Sequence of chain 1.B:
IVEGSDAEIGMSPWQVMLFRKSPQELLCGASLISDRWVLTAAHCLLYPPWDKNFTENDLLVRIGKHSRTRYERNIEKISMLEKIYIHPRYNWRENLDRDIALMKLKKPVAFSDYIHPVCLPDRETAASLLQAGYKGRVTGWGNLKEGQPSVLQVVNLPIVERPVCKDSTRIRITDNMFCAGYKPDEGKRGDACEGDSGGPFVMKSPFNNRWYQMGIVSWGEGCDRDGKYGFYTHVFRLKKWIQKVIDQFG

The small molecule below binds the protein below.
Small molecule (SMILES): CC(=O)N[C@@H]1[C@@H](O)[C@H](O)[C@@H](CO)O[C@H]1O

Binding-site contacts:
Ligand atom C4 contacts residue ASN53 of chain 1.B at 4.3 Å.
Ligand atom C8 contacts residue ASN53 of chain 1.B at 4.5 Å.
Ligand atom N2 contacts residue LEU46 of chain 1.B at 4.4 Å.
Ligand atom C1 contacts residue ASN53 of chain 1.B at 1.4 Å.
Ligand atom C3 contacts residue ASN53 of chain 1.B at 3.9 Å.
Ligand atom C8 contacts residue PRO48 of chain 1.B at 3.7 Å (hydrophobic).
Ligand atom N2 contacts residue ASN53 of chain 1.B at 3.1 Å (h-bond).
Ligand atom C2 contacts residue ASN53 of chain 1.B at 2.7 Å.
Ligand atom C7 contacts residue LEU46 of chain 1.B at 4.3 Å (hydrophobic).
Ligand atom C7 contacts residue ASN53 of chain 1.B at 3.2 Å.
Ligand atom C8 contacts residue LEU46 of chain 1.B at 4.2 Å (hydrophobic).
Ligand atom C5 contacts residue ASN53 of chain 1.B at 3.6 Å.
Ligand atom O5 contacts residue ASN53 of chain 1.B at 2.3 Å (h-bond).
Ligand atom O7 contacts residue ASN53 of chain 1.B at 2.9 Å (h-bond).